This small molecule binds to this protein.
Small molecule (SMILES): CC(C)[C@@H](C=O)NC(=O)[C@H](COP(=O)(O)O)NC(=O)[C@H](COP(=O)(O)O)NC(=O)[C@H](C)N

Sequence of chain 1.A:
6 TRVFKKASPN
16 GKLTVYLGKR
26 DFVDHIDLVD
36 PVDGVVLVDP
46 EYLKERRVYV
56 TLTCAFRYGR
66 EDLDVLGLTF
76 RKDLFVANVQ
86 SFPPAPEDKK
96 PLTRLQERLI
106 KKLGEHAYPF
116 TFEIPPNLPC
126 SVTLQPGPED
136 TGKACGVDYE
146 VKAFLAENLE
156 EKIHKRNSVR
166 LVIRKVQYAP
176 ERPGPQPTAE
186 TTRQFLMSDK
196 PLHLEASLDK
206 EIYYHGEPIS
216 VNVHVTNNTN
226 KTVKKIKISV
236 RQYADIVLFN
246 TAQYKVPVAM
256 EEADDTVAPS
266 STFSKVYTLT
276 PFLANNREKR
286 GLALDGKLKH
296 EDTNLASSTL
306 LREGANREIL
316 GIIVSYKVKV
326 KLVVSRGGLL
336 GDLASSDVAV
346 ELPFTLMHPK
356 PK

Sequence of chain 1.D:
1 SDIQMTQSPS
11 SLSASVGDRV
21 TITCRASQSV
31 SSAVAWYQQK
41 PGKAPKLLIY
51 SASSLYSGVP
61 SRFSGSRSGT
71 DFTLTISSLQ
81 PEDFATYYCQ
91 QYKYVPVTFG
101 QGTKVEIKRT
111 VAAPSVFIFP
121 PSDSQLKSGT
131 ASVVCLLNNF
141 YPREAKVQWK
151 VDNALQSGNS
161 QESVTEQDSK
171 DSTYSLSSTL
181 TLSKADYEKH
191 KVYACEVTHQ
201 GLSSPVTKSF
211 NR

Binding-site contacts:
Ligand atom P contacts residue ARG67 of chain 1.D at 3.7 Å.
Ligand atom C contacts residue LYS10 of chain 1.A at 4.0 Å.
Ligand atom O1P contacts residue SER31 of chain 1.D at 4.1 Å.
Ligand atom O contacts residue PHE9 of chain 1.A at 3.8 Å.
Ligand atom C contacts residue ARG7 of chain 1.A at 3.7 Å.
Ligand atom O3P contacts residue LYS107 of chain 1.A at 3.7 Å.
Ligand atom N contacts residue VAL8 of chain 1.A at 3.1 Å (h-bond).
Ligand atom O2P contacts residue LYS10 of chain 1.A at 3.1 Å (salt-bridge).
Ligand atom O2P contacts residue ARG67 of chain 1.D at 2.9 Å (salt-bridge).
Ligand atom CA contacts residue VAL8 of chain 1.A at 3.4 Å (hydrophobic).
Ligand atom CB contacts residue LYS10 of chain 1.A at 4.1 Å.
Ligand atom C contacts residue VAL8 of chain 1.A at 3.7 Å (hydrophobic).
Ligand atom P contacts residue LYS10 of chain 1.A at 4.0 Å.
Ligand atom O1P contacts residue SER29 of chain 1.D at 4.2 Å.
Ligand atom O3P contacts residue LYS10 of chain 1.A at 3.4 Å.
Ligand atom N contacts residue ARG7 of chain 1.A at 3.6 Å (salt-bridge).
Ligand atom O1P contacts residue LYS107 of chain 1.A at 4.1 Å.
Ligand atom O3P contacts residue SER31 of chain 1.D at 3.6 Å (h-bond).
Ligand atom CA contacts residue ARG7 of chain 1.A at 3.9 Å.
Ligand atom O contacts residue LYS107 of chain 1.A at 3.3 Å (salt-bridge).
Ligand atom O3P contacts residue TYR21 of chain 1.A at 3.2 Å.
Ligand atom O contacts residue LYS10 of chain 1.A at 3.0 Å (salt-bridge).
Ligand atom O contacts residue VAL8 of chain 1.A at 3.2 Å (h-bond).
Ligand atom CB contacts residue ARG7 of chain 1.A at 3.7 Å.
Ligand atom O2P contacts residue SER31 of chain 1.D at 3.2 Å.
Ligand atom CG2 contacts residue THR6 of chain 1.A at 3.5 Å.
Ligand atom N contacts residue ARG7 of chain 1.A at 4.1 Å.
Ligand atom CA contacts residue ARG7 of chain 1.A at 3.6 Å.
Ligand atom P contacts residue SER31 of chain 1.D at 4.0 Å.
Ligand atom CB contacts residue LYS10 of chain 1.A at 3.7 Å.
Ligand atom O contacts residue ARG7 of chain 1.A at 3.9 Å.
Ligand atom OG contacts residue ARG67 of chain 1.D at 4.2 Å.
Ligand atom OG contacts residue ARG7 of chain 1.A at 3.8 Å.
Ligand atom C contacts residue LYS107 of chain 1.A at 3.6 Å.
Ligand atom O1P contacts residue ARG67 of chain 1.D at 2.6 Å (salt-bridge).
Ligand atom O1P contacts residue ARG7 of chain 1.A at 3.4 Å (salt-bridge).
Ligand atom CB contacts residue VAL8 of chain 1.A at 3.3 Å (hydrophobic).
Ligand atom O2P contacts residue SER32 of chain 1.D at 3.7 Å.
Ligand atom CA contacts residue THR6 of chain 1.A at 4.0 Å.
Ligand atom OG contacts residue LYS107 of chain 1.A at 4.1 Å.